Sequence of chain 1.C:
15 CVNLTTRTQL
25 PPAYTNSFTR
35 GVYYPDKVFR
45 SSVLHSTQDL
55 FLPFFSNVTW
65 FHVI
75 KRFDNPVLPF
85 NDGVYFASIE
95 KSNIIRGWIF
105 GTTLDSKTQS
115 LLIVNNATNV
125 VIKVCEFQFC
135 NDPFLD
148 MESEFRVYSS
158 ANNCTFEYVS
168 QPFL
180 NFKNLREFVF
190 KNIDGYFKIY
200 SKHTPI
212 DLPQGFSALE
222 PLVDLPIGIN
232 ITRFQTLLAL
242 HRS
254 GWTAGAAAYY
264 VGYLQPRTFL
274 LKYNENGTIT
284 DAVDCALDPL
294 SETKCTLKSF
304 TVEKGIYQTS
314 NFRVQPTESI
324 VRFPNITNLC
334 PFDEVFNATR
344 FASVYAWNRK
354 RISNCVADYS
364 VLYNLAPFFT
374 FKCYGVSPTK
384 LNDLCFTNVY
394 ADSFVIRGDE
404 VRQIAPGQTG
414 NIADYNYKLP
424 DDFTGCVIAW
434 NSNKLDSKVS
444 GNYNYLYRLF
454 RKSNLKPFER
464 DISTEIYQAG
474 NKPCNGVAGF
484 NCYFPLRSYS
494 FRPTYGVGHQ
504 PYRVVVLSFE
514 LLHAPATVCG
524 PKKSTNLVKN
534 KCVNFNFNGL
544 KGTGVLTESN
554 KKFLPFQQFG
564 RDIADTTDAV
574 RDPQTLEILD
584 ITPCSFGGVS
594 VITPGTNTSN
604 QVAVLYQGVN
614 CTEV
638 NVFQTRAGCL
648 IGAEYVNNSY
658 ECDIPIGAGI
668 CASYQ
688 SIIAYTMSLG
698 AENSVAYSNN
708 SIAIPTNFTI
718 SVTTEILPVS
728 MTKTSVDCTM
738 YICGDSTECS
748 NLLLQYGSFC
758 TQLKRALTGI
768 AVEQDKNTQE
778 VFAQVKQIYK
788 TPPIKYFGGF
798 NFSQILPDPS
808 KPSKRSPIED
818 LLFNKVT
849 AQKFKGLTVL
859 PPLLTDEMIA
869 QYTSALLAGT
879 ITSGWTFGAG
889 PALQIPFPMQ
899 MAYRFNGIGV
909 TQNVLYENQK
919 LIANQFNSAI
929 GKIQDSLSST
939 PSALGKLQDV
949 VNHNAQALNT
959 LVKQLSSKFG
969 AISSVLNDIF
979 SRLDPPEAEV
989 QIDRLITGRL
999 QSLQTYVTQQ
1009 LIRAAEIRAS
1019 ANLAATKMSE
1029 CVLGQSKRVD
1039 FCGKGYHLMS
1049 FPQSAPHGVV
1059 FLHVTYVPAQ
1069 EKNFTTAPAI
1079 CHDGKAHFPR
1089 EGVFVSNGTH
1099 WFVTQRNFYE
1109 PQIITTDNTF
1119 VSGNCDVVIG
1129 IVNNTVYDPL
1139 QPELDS

Sequence of chain 1.A:
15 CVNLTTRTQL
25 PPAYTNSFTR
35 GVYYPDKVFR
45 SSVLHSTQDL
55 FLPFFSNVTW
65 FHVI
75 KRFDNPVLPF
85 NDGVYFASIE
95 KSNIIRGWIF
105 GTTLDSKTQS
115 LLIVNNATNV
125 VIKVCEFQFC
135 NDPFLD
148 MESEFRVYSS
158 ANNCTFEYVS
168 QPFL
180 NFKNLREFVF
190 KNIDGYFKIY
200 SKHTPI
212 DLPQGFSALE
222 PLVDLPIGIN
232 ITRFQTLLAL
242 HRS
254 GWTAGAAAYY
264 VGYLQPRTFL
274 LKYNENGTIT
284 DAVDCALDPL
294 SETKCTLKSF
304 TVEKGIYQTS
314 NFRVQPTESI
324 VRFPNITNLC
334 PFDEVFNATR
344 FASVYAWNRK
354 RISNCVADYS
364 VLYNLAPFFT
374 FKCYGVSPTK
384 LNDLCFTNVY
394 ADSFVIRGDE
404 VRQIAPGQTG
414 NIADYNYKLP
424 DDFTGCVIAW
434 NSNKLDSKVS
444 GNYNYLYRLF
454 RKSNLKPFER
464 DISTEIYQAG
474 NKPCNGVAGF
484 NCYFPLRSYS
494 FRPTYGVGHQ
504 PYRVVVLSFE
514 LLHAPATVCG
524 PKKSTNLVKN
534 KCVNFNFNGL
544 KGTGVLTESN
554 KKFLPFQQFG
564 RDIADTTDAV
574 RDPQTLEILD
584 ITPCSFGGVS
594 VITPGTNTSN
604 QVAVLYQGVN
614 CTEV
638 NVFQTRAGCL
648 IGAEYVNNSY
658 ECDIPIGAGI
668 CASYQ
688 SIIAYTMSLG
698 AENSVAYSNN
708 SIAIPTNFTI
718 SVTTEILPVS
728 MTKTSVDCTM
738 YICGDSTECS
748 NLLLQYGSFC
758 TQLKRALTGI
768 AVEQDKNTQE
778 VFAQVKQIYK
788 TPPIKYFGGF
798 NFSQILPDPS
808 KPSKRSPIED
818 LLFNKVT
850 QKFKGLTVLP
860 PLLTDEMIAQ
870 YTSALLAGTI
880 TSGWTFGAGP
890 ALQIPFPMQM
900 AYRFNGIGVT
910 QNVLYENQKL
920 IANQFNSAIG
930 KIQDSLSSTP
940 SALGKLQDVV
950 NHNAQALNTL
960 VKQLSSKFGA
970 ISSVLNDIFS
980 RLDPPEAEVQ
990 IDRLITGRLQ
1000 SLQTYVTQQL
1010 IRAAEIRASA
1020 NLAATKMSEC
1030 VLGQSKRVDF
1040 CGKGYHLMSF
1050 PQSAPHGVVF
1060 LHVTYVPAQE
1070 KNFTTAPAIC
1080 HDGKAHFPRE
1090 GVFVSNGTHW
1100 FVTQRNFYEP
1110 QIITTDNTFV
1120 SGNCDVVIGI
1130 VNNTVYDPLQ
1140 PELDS

Binding-site contacts:
Ligand atom C1 contacts residue GLU278 of chain 1.C at 4.2 Å.
Ligand atom C7 contacts residue ASN277 of chain 1.C at 3.6 Å.
Ligand atom O6 contacts residue LYS555 of chain 1.A at 4.3 Å.
Ligand atom O7 contacts residue ASN279 of chain 1.C at 3.4 Å (h-bond).
Ligand atom C7 contacts residue ASN279 of chain 1.C at 3.3 Å.
Ligand atom C7 contacts residue GLU278 of chain 1.C at 3.6 Å.
Ligand atom O7 contacts residue ASN277 of chain 1.C at 3.5 Å (h-bond).
Ligand atom N2 contacts residue ASN279 of chain 1.C at 2.9 Å (h-bond).
Ligand atom C8 contacts residue ASN277 of chain 1.C at 3.5 Å.
Ligand atom C1 contacts residue ASN279 of chain 1.C at 1.4 Å.
Ligand atom C2 contacts residue GLU278 of chain 1.C at 4.0 Å.
Ligand atom C3 contacts residue GLU278 of chain 1.C at 4.4 Å.
Ligand atom C8 contacts residue ASN279 of chain 1.C at 4.4 Å.
Ligand atom C2 contacts residue ASN279 of chain 1.C at 2.5 Å.
Ligand atom C3 contacts residue ASN279 of chain 1.C at 3.8 Å.
Ligand atom O5 contacts residue ASN279 of chain 1.C at 2.4 Å (h-bond).
Ligand atom N2 contacts residue GLU278 of chain 1.C at 3.0 Å (salt-bridge).
Ligand atom C5 contacts residue ASN279 of chain 1.C at 3.7 Å.
Ligand atom C4 contacts residue ASN279 of chain 1.C at 4.2 Å.
Ligand atom C8 contacts residue GLU278 of chain 1.C at 3.3 Å.

This small molecule binds to this protein.
Small molecule (SMILES): CC(=O)N[C@@H]1[C@@H](O)[C@H](O)[C@@H](CO)O[C@H]1O